A protein and the small-molecule ligand that binds it are described below.
Small molecule (SMILES): CC(=O)N[C@@H]1[C@@H](O)[C@H](O)[C@@H](CO)O[C@H]1O

Binding-site contacts:
Ligand atom O5 contacts residue SER646 of chain 2.A at 3.7 Å.
Ligand atom C7 contacts residue THR60 of chain 2.A at 4.4 Å.
Ligand atom C5 contacts residue ALA59 of chain 2.A at 4.4 Å (hydrophobic).
Ligand atom C2 contacts residue ALA59 of chain 2.A at 3.7 Å (hydrophobic).
Ligand atom C2 contacts residue ASN644 of chain 2.A at 2.5 Å.
Ligand atom N2 contacts residue THR60 of chain 2.A at 4.2 Å.
Ligand atom O3 contacts residue ALA59 of chain 2.A at 4.2 Å.
Ligand atom C7 contacts residue ALA59 of chain 2.A at 3.7 Å (hydrophobic).
Ligand atom C8 contacts residue ASN644 of chain 2.A at 4.4 Å.
Ligand atom O5 contacts residue ASN644 of chain 2.A at 2.3 Å (h-bond).
Ligand atom O4 contacts residue ASN58 of chain 2.A at 3.8 Å.
Ligand atom C3 contacts residue ALA59 of chain 2.A at 3.7 Å (hydrophobic).
Ligand atom O6 contacts residue SER646 of chain 2.A at 4.3 Å.
Ligand atom C3 contacts residue ASN58 of chain 2.A at 4.0 Å.
Ligand atom C8 contacts residue ALA59 of chain 2.A at 3.6 Å (hydrophobic).
Ligand atom O3 contacts residue ASN58 of chain 2.A at 4.1 Å.
Ligand atom C5 contacts residue SER646 of chain 2.A at 3.7 Å.
Ligand atom O7 contacts residue ASN644 of chain 2.A at 3.1 Å (h-bond).
Ligand atom N2 contacts residue ALA59 of chain 2.A at 2.8 Å (h-bond).
Ligand atom C8 contacts residue THR60 of chain 2.A at 3.3 Å.
Ligand atom O3 contacts residue THR60 of chain 2.A at 4.2 Å.
Ligand atom C5 contacts residue ASN644 of chain 2.A at 3.6 Å.
Ligand atom C1 contacts residue SER646 of chain 2.A at 4.0 Å.
Ligand atom C8 contacts residue PHE62 of chain 2.A at 4.3 Å (hydrophobic).
Ligand atom C1 contacts residue ASN644 of chain 2.A at 1.4 Å.
Ligand atom C6 contacts residue GLY648 of chain 2.A at 4.1 Å.
Ligand atom C6 contacts residue SER646 of chain 2.A at 3.8 Å.
Ligand atom C4 contacts residue ASN644 of chain 2.A at 4.2 Å.
Ligand atom C7 contacts residue ASN644 of chain 2.A at 3.2 Å.
Ligand atom C3 contacts residue ASN644 of chain 2.A at 3.8 Å.
Ligand atom C1 contacts residue ALA59 of chain 2.A at 4.1 Å (hydrophobic).
Ligand atom N2 contacts residue ASN644 of chain 2.A at 3.0 Å (h-bond).
Ligand atom C8 contacts residue THR63 of chain 2.A at 4.5 Å.

Sequence of chain 2.A:
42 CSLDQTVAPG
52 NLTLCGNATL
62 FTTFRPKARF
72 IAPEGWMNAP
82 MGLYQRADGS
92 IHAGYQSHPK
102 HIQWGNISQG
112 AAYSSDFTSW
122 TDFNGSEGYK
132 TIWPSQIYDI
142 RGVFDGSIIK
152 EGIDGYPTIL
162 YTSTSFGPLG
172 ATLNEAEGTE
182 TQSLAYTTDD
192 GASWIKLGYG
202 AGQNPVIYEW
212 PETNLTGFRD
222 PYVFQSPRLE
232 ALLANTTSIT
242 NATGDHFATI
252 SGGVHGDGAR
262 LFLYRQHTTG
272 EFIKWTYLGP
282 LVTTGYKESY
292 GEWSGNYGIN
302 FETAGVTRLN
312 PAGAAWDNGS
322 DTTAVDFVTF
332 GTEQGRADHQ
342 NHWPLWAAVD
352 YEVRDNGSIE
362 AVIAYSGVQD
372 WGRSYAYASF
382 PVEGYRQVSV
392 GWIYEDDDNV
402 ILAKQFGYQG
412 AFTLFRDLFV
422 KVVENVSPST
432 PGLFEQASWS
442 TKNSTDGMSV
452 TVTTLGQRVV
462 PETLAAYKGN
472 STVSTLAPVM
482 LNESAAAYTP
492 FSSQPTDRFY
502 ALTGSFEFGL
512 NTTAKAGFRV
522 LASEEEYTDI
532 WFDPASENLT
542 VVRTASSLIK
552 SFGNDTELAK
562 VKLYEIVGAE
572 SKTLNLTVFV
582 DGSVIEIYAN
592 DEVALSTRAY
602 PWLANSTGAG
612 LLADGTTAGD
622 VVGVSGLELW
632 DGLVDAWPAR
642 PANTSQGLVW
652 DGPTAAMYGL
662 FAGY